Sequence of chain 1.B:
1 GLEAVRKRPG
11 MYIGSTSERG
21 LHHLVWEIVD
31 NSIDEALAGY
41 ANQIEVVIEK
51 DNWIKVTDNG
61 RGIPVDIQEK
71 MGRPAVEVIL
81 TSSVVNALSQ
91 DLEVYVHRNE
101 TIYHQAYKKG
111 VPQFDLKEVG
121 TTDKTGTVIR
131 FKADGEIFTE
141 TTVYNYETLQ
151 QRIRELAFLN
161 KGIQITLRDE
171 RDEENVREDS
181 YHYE

Binding-site contacts:
Ligand atom C5 contacts residue GLU35 of chain 1.B at 4.3 Å.
Ligand atom C16 contacts residue PRO64 of chain 1.B at 3.4 Å (hydrophobic).
Ligand atom C18 contacts residue ARG61 of chain 1.B at 3.8 Å.
Ligand atom C1 contacts residue VAL56 of chain 1.B at 3.8 Å (hydrophobic).
Ligand atom S2 contacts residue SER32 of chain 1.B at 3.5 Å (h-bond).
Ligand atom C3 contacts residue ASN31 of chain 1.B at 4.0 Å.
Ligand atom C3 contacts residue ASP58 of chain 1.B at 3.5 Å.
Ligand atom C9 contacts residue GLU35 of chain 1.B at 4.2 Å.
Ligand atom S19 contacts residue ARG61 of chain 1.B at 3.1 Å (salt-bridge).
Ligand atom C1 contacts residue SER32 of chain 1.B at 3.6 Å.
Ligand atom S19 contacts residue GLY62 of chain 1.B at 4.1 Å.
Ligand atom C13 contacts residue ILE63 of chain 1.B at 4.0 Å (hydrophobic).
Ligand atom C5 contacts residue ASN31 of chain 1.B at 4.4 Å.
Ligand atom C1 contacts residue ILE28 of chain 1.B at 4.4 Å (hydrophobic).
Ligand atom S2 contacts residue ILE28 of chain 1.B at 3.5 Å.
Ligand atom C18 contacts residue PRO64 of chain 1.B at 4.1 Å (hydrophobic).
Ligand atom C14 contacts residue ILE63 of chain 1.B at 4.3 Å (hydrophobic).
Ligand atom C15 contacts residue PRO64 of chain 1.B at 4.1 Å (hydrophobic).
Ligand atom S2 contacts residue ILE129 of chain 1.B at 4.1 Å.
Ligand atom C1 contacts residue ASP58 of chain 1.B at 3.2 Å.
Ligand atom N6 contacts residue ASN31 of chain 1.B at 3.8 Å.
Ligand atom N8 contacts residue ASN31 of chain 1.B at 3.8 Å.
Ligand atom N6 contacts residue GLU35 of chain 1.B at 3.5 Å.
Ligand atom S10 contacts residue GLY62 of chain 1.B at 4.3 Å.
Ligand atom N6 contacts residue ASP58 of chain 1.B at 3.7 Å.
Ligand atom N6 contacts residue SER32 of chain 1.B at 4.0 Å.
Ligand atom N12 contacts residue ILE63 of chain 1.B at 4.3 Å.
Ligand atom S2 contacts residue ASP58 of chain 1.B at 3.9 Å.
Ligand atom C15 contacts residue GLY62 of chain 1.B at 4.2 Å.
Ligand atom N8 contacts residue SER32 of chain 1.B at 3.3 Å (h-bond).
Ligand atom C1 contacts residue ILE129 of chain 1.B at 3.9 Å (hydrophobic).
Ligand atom C17 contacts residue PRO64 of chain 1.B at 3.5 Å (hydrophobic).
Ligand atom C1 contacts residue THR127 of chain 1.B at 3.8 Å.
Ligand atom C4 contacts residue ASN31 of chain 1.B at 4.0 Å.
Ligand atom C3 contacts residue SER32 of chain 1.B at 3.7 Å.
Ligand atom N8 contacts residue ASP58 of chain 1.B at 2.7 Å (salt-bridge).
Ligand atom S19 contacts residue GLU35 of chain 1.B at 3.8 Å.
Ligand atom C11 contacts residue ILE63 of chain 1.B at 4.3 Å (hydrophobic).
Ligand atom S10 contacts residue GLU35 of chain 1.B at 3.5 Å.
Ligand atom C9 contacts residue ILE63 of chain 1.B at 4.1 Å (hydrophobic).

This protein binds this small molecule.
Small molecule (SMILES): CSc1cc(-c2sc(-c3cccs3)nc2C)[nH]n1